Sequence of chain 2.U:
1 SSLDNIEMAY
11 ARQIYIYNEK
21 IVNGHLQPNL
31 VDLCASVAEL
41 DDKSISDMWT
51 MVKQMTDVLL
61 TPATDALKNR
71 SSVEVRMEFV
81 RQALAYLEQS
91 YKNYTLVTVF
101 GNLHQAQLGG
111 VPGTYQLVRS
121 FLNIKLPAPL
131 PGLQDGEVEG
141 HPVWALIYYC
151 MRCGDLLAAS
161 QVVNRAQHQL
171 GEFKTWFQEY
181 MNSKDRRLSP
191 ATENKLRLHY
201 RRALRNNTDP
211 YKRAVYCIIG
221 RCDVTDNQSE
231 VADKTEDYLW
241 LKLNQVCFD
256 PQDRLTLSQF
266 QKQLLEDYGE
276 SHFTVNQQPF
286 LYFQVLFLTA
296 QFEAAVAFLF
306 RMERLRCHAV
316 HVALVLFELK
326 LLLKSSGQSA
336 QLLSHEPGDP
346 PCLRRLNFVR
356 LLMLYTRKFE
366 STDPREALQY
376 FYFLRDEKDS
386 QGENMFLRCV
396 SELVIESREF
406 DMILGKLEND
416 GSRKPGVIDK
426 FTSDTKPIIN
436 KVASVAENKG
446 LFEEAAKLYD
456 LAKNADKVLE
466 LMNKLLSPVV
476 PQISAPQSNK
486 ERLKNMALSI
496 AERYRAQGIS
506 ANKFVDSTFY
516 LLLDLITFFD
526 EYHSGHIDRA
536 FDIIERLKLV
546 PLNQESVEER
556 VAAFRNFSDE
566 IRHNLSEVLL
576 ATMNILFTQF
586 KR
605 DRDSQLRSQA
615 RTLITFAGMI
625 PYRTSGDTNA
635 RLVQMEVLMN

Binding-site contacts:
Ligand atom N contacts residue THR235 of chain 2.U at 3.9 Å.
Ligand atom CG2 contacts residue GLU236 of chain 2.U at 3.3 Å.
Ligand atom CG contacts residue HIS277 of chain 2.U at 3.8 Å.
Ligand atom CD contacts residue HIS277 of chain 2.U at 3.9 Å.
Ligand atom CB contacts residue LEU286 of chain 2.U at 3.9 Å (hydrophobic).
Ligand atom CG2 contacts residue HIS277 of chain 2.U at 3.3 Å.
Ligand atom CG2 contacts residue ASN281 of chain 2.U at 3.6 Å.
Ligand atom C contacts residue LEU286 of chain 2.U at 3.8 Å (hydrophobic).
Ligand atom CB contacts residue ASP233 of chain 2.U at 3.0 Å.
Ligand atom C contacts residue THR235 of chain 2.U at 3.6 Å.
Ligand atom C contacts residue TYR94 of chain 2.U at 4.0 Å (hydrophobic).
Ligand atom CB contacts residue HIS277 of chain 2.U at 3.7 Å.
Ligand atom CD1 contacts residue TYR91 of chain 2.U at 3.9 Å (hydrophobic).
Ligand atom N contacts residue TYR273 of chain 2.U at 3.9 Å.
Ligand atom CD1 contacts residue TYR94 of chain 2.U at 3.5 Å (hydrophobic).
Ligand atom C contacts residue THR235 of chain 2.U at 3.6 Å.
Ligand atom C contacts residue ASN227 of chain 2.U at 3.5 Å.
Ligand atom O contacts residue LYS234 of chain 2.U at 3.6 Å.
Ligand atom C contacts residue ASN281 of chain 2.U at 3.8 Å.
Ligand atom CG2 contacts residue LEU286 of chain 2.U at 3.7 Å (hydrophobic).
Ligand atom O contacts residue ASN281 of chain 2.U at 2.6 Å (h-bond).
Ligand atom O contacts residue TYR94 of chain 2.U at 2.9 Å.
Ligand atom CG2 contacts residue PHE278 of chain 2.U at 3.7 Å (hydrophobic).
Ligand atom CD contacts residue TYR273 of chain 2.U at 3.3 Å (hydrophobic).
Ligand atom O contacts residue HIS277 of chain 2.U at 3.4 Å.
Ligand atom CA contacts residue THR235 of chain 2.U at 3.6 Å.
Ligand atom O contacts residue ASN227 of chain 2.U at 3.6 Å.
Ligand atom CG contacts residue ASP233 of chain 2.U at 3.0 Å.
Ligand atom N contacts residue ASN227 of chain 2.U at 3.0 Å (h-bond).
Ligand atom CB contacts residue TYR238 of chain 2.U at 3.6 Å (hydrophobic).
Ligand atom O contacts residue THR235 of chain 2.U at 3.0 Å (h-bond).
Ligand atom C contacts residue THR235 of chain 2.U at 3.6 Å.
Ligand atom CG1 contacts residue TYR94 of chain 2.U at 3.8 Å (hydrophobic).
Ligand atom O contacts residue LEU286 of chain 2.U at 3.2 Å.
Ligand atom CG contacts residue LYS234 of chain 2.U at 3.3 Å.
Ligand atom O contacts residue THR235 of chain 2.U at 3.1 Å (h-bond).
Ligand atom N contacts residue THR235 of chain 2.U at 3.5 Å (h-bond).
Ligand atom CG contacts residue TYR273 of chain 2.U at 3.6 Å (hydrophobic).
Ligand atom CG1 contacts residue VAL280 of chain 2.U at 4.0 Å (hydrophobic).
Ligand atom CA contacts residue ASN227 of chain 2.U at 3.7 Å.

The small molecule below binds the protein below.
Small molecule (SMILES): CC[C@H](C)[C@H](NC(=O)[C@H](CO)NC(=O)[C@H](CCCN=C(N)N)NC(=O)[C@@H](NC(=O)[C@@H]1CCCN1C(=O)[C@@H]1CCCN1C(=O)[C@H](C)N)C(C)C)C(=O)N[C@H](C=O)Cc1ccc(O)cc1